Binding-site contacts:
Ligand atom C1 contacts residue GLY257 of chain 1.A at 3.1 Å.
Ligand atom C5 contacts residue HIS93 of chain 1.A at 3.7 Å.
Ligand atom C2 contacts residue THR258 of chain 1.A at 3.6 Å.
Ligand atom O8 contacts residue CYS91 of chain 1.A at 4.2 Å.
Ligand atom O8 contacts residue GLY259 of chain 1.A at 3.9 Å.
Ligand atom N6 contacts residue ASP252 of chain 1.A at 3.1 Å (salt-bridge).
Ligand atom C3 contacts residue HIS93 of chain 1.A at 4.2 Å.
Ligand atom C3 contacts residue CYS91 of chain 1.A at 3.3 Å (hydrophobic).
Ligand atom C4 contacts residue CYS91 of chain 1.A at 4.0 Å (hydrophobic).
Ligand atom O7 contacts residue GLY257 of chain 1.A at 2.7 Å (h-bond).
Ligand atom C3 contacts residue CYS256 of chain 1.A at 3.9 Å (hydrophobic).
Ligand atom C1 contacts residue CYS91 of chain 1.A at 3.9 Å (hydrophobic).
Ligand atom C5 contacts residue PHE246 of chain 1.A at 3.6 Å (hydrophobic).
Ligand atom N6 contacts residue CYS256 of chain 1.A at 3.1 Å (h-bond).
Ligand atom N6 contacts residue HIS93 of chain 1.A at 3.2 Å.
Ligand atom C2 contacts residue CYS256 of chain 1.A at 3.2 Å (hydrophobic).
Ligand atom C4 contacts residue CYS256 of chain 1.A at 4.2 Å (hydrophobic).
Ligand atom C4 contacts residue HIS93 of chain 1.A at 4.2 Å.
Ligand atom C2 contacts residue HIS93 of chain 1.A at 3.5 Å.
Ligand atom O7 contacts residue ASP252 of chain 1.A at 4.0 Å.
Ligand atom O8 contacts residue CYS256 of chain 1.A at 3.3 Å.
Ligand atom C1 contacts residue GLY92 of chain 1.A at 3.6 Å.
Ligand atom O8 contacts residue GLY257 of chain 1.A at 2.9 Å (h-bond).
Ligand atom O7 contacts residue GLY92 of chain 1.A at 3.8 Å.
Ligand atom C2 contacts residue CYS91 of chain 1.A at 3.6 Å (hydrophobic).
Ligand atom O7 contacts residue HIS93 of chain 1.A at 3.0 Å.
Ligand atom C1 contacts residue THR258 of chain 1.A at 3.5 Å.
Ligand atom O7 contacts residue THR258 of chain 1.A at 4.1 Å.
Ligand atom C5 contacts residue CYS256 of chain 1.A at 3.8 Å (hydrophobic).
Ligand atom C1 contacts residue HIS93 of chain 1.A at 3.6 Å.
Ligand atom O7 contacts residue CYS91 of chain 1.A at 4.1 Å.
Ligand atom O7 contacts residue SER254 of chain 1.A at 4.0 Å.
Ligand atom O8 contacts residue THR258 of chain 1.A at 2.4 Å (h-bond).
Ligand atom C2 contacts residue ASP252 of chain 1.A at 4.1 Å.
Ligand atom C3 contacts residue THR258 of chain 1.A at 3.3 Å.
Ligand atom O8 contacts residue GLY92 of chain 1.A at 3.3 Å (h-bond).
Ligand atom C1 contacts residue CYS256 of chain 1.A at 3.4 Å (hydrophobic).
Ligand atom O7 contacts residue CYS256 of chain 1.A at 3.2 Å.
Ligand atom C4 contacts residue PHE246 of chain 1.A at 4.0 Å (hydrophobic).
Ligand atom C5 contacts residue ASP252 of chain 1.A at 3.8 Å.

This small molecule binds to this protein.
Small molecule (SMILES): O=C([O-])c1ccc[nH]1

Sequence of chain 1.A:
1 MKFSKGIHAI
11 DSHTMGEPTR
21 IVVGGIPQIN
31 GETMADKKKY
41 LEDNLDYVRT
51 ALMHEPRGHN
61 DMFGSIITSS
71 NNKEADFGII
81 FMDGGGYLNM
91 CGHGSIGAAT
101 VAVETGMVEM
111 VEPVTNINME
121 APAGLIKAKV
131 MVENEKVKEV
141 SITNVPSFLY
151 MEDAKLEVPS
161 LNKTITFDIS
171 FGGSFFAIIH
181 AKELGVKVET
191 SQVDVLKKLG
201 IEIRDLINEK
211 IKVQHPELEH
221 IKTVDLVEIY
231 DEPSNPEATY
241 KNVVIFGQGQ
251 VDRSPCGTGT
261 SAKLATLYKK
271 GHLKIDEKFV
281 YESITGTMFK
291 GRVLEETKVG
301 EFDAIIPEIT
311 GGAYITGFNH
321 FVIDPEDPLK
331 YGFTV